Sequence of chain 1.A:
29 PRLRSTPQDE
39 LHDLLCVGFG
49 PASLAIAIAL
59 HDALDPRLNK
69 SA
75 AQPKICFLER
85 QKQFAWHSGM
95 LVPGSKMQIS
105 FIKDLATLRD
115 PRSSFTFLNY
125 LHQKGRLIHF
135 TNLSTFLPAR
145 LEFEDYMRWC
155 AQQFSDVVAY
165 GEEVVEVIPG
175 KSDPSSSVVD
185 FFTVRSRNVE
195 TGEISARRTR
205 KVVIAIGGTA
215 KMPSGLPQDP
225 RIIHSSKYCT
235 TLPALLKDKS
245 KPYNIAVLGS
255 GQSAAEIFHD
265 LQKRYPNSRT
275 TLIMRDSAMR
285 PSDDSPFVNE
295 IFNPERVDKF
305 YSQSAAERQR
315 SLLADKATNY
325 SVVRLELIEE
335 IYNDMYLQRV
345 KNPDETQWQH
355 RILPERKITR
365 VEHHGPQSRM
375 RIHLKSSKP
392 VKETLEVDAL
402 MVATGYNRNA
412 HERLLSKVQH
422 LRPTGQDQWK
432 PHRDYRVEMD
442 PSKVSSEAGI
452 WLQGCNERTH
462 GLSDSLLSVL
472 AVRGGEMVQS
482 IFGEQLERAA

A small-molecule ligand and the protein it binds are described below.
Small molecule (SMILES): NCCC[C@H](N)C(=O)O

Binding-site contacts:
Ligand atom C contacts residue LYS107 of chain 1.A at 3.3 Å.
Ligand atom CG contacts residue LEU467 of chain 1.A at 3.8 Å (hydrophobic).
Ligand atom CB contacts residue ILE103 of chain 1.A at 4.0 Å (hydrophobic).
Ligand atom CG contacts residue GLN102 of chain 1.A at 3.8 Å.
Ligand atom CB contacts residue GLN102 of chain 1.A at 3.5 Å.
Ligand atom O contacts residue ILE103 of chain 1.A at 4.1 Å.
Ligand atom N contacts residue ASN293 of chain 1.A at 2.5 Å (h-bond).
Ligand atom OXT contacts residue PHE296 of chain 1.A at 3.4 Å.
Ligand atom O contacts residue LYS107 of chain 1.A at 2.9 Å (salt-bridge).
Ligand atom NE contacts residue LEU467 of chain 1.A at 4.3 Å.
Ligand atom CD contacts residue FAD1 of chain 1.B at 4.2 Å.
Ligand atom O contacts residue ASN293 of chain 1.A at 3.2 Å (h-bond).
Ligand atom CB contacts residue LEU467 of chain 1.A at 4.2 Å (hydrophobic).
Ligand atom OXT contacts residue LYS107 of chain 1.A at 2.9 Å (salt-bridge).
Ligand atom CB contacts residue SER469 of chain 1.A at 4.0 Å.
Ligand atom N contacts residue PHE296 of chain 1.A at 3.9 Å.
Ligand atom C contacts residue ILE103 of chain 1.A at 3.9 Å (hydrophobic).
Ligand atom CD contacts residue GLN102 of chain 1.A at 3.5 Å.
Ligand atom CA contacts residue PHE296 of chain 1.A at 3.6 Å (hydrophobic).
Ligand atom NE contacts residue THR322 of chain 1.A at 4.4 Å.
Ligand atom OXT contacts residue SER469 of chain 1.A at 2.7 Å (h-bond).
Ligand atom CD contacts residue ASN323 of chain 1.A at 4.3 Å.
Ligand atom C contacts residue PHE296 of chain 1.A at 3.8 Å (hydrophobic).
Ligand atom C contacts residue ASN293 of chain 1.A at 3.7 Å.
Ligand atom CG contacts residue THR322 of chain 1.A at 4.4 Å.
Ligand atom NE contacts residue NAP1 of chain 1.C at 3.3 Å (h-bond).
Ligand atom N contacts residue GLN102 of chain 1.A at 4.5 Å.
Ligand atom OXT contacts residue ILE103 of chain 1.A at 3.4 Å.
Ligand atom O contacts residue PHE296 of chain 1.A at 4.4 Å.
Ligand atom NE contacts residue ASN323 of chain 1.A at 3.2 Å (h-bond).
Ligand atom CA contacts residue ASN293 of chain 1.A at 3.5 Å.
Ligand atom C contacts residue SER469 of chain 1.A at 3.7 Å.
Ligand atom CD contacts residue LEU467 of chain 1.A at 4.0 Å (hydrophobic).
Ligand atom CA contacts residue SER469 of chain 1.A at 4.1 Å.
Ligand atom NE contacts residue GLN102 of chain 1.A at 3.9 Å.